A protein and the small-molecule ligand that binds it are described below.
Small molecule (SMILES): Nc1ncnc2c1ncn2[C@H]1C[C@H](O)[C@@H](CO[P](=O)(O)N[P](=O)(O)OP(=O)(O)O)O1

Sequence of chain 2.B:
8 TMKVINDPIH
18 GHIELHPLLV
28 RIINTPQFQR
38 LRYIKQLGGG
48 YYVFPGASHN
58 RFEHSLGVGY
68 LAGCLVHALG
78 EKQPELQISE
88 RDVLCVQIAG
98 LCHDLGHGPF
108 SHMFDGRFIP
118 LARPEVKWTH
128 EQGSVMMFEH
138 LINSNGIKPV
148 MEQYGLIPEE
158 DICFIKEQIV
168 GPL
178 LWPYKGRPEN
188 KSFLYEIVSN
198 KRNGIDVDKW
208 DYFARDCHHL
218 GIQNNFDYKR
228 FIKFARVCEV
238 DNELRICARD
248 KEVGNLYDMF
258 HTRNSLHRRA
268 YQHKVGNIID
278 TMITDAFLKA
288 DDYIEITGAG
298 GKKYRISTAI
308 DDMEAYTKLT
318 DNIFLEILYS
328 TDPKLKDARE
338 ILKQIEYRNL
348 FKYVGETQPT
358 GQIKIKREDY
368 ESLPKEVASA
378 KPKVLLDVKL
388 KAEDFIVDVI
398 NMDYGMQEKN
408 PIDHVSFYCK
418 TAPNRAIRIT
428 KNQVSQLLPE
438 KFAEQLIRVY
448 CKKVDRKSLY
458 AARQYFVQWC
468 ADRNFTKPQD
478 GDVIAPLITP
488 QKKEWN

Sequence of chain 1.B:
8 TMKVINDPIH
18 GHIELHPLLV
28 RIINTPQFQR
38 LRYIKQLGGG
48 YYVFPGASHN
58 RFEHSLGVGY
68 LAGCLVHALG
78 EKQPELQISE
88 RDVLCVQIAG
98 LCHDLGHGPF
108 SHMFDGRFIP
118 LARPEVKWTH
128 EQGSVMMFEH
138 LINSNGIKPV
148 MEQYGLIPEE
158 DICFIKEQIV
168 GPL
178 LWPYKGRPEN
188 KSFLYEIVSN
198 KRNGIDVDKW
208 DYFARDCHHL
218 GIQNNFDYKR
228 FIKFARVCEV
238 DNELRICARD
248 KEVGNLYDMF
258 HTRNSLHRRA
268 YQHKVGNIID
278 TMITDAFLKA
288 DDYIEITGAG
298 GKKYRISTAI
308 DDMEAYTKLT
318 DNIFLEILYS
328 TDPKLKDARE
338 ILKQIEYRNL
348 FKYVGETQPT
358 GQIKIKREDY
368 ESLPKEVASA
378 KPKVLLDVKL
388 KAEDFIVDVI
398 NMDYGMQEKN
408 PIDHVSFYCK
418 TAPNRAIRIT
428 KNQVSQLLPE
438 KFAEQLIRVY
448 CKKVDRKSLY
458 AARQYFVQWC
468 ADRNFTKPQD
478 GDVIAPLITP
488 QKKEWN

Binding-site contacts:
Ligand atom PB contacts residue MG1 of chain 2.N at 3.4 Å.
Ligand atom O1A contacts residue LYS248 of chain 1.B at 2.8 Å (salt-bridge).
Ligand atom C2' contacts residue PHE51 of chain 2.A at 3.5 Å (hydrophobic).
Ligand atom O4' contacts residue ASN13 of chain 2.B at 3.5 Å.
Ligand atom C2 contacts residue ASN13 of chain 2.B at 3.5 Å.
Ligand atom O1G contacts residue LYS248 of chain 1.B at 3.2 Å (salt-bridge).
Ligand atom O3B contacts residue LYS271 of chain 2.A at 3.5 Å (salt-bridge).
Ligand atom N7 contacts residue ARG227 of chain 1.B at 3.6 Å.
Ligand atom O1B contacts residue MG1 of chain 2.N at 2.1 Å.
Ligand atom C4 contacts residue ARG227 of chain 1.B at 3.2 Å.
Ligand atom C5 contacts residue ARG227 of chain 1.B at 3.5 Å.
Ligand atom O2B contacts residue LYS271 of chain 2.A at 2.8 Å (salt-bridge).
Ligand atom O2B contacts residue CZF1 of chain 2.P at 3.6 Å.
Ligand atom C3' contacts residue CZF1 of chain 2.P at 3.5 Å.
Ligand atom PA contacts residue LYS248 of chain 1.B at 3.6 Å.
Ligand atom N3 contacts residue ARG227 of chain 1.B at 3.5 Å (salt-bridge).
Ligand atom N3 contacts residue ASN13 of chain 2.B at 2.9 Å (h-bond).
Ligand atom O3B contacts residue MG1 of chain 2.N at 3.5 Å.
Ligand atom O4' contacts residue ARG227 of chain 1.B at 3.2 Å (salt-bridge).
Ligand atom O2G contacts residue MG1 of chain 2.N at 2.1 Å.
Ligand atom O2A contacts residue HIS270 of chain 2.A at 2.5 Å (h-bond).
Ligand atom C5' contacts residue VAL11 of chain 2.B at 3.4 Å (hydrophobic).
Ligand atom O1G contacts residue ARG246 of chain 1.B at 3.0 Å (salt-bridge).
Ligand atom O3' contacts residue VAL50 of chain 2.A at 2.9 Å (h-bond).
Ligand atom O2G contacts residue CZF1 of chain 2.P at 2.8 Å (h-bond).
Ligand atom O3G contacts residue ARG246 of chain 1.B at 3.1 Å (salt-bridge).
Ligand atom N6 contacts residue ARG266 of chain 2.A at 3.4 Å.
Ligand atom PG contacts residue MG1 of chain 2.N at 3.3 Å.
Ligand atom O1A contacts residue ARG227 of chain 1.B at 2.7 Å (salt-bridge).
Ligand atom N3A contacts residue LYS248 of chain 1.B at 3.4 Å (salt-bridge).
Ligand atom C1' contacts residue PHE51 of chain 2.A at 3.4 Å (hydrophobic).
Ligand atom O3' contacts residue ASN13 of chain 2.B at 2.9 Å (h-bond).
Ligand atom C2' contacts residue VAL50 of chain 2.A at 3.6 Å (hydrophobic).
Ligand atom N9 contacts residue PHE51 of chain 2.A at 3.4 Å.
Ligand atom O2G contacts residue LYS417 of chain 1.B at 2.8 Å (salt-bridge).
Ligand atom O2B contacts residue HIS270 of chain 2.A at 3.1 Å.
Ligand atom O1B contacts residue CZF1 of chain 2.P at 2.8 Å (h-bond).
Ligand atom N6 contacts residue ASN252 of chain 1.B at 3.2 Å (h-bond).
Ligand atom N9 contacts residue ARG227 of chain 1.B at 3.5 Å (salt-bridge).
Ligand atom C3' contacts residue VAL50 of chain 2.A at 3.3 Å (hydrophobic).

Sequence of chain 2.A:
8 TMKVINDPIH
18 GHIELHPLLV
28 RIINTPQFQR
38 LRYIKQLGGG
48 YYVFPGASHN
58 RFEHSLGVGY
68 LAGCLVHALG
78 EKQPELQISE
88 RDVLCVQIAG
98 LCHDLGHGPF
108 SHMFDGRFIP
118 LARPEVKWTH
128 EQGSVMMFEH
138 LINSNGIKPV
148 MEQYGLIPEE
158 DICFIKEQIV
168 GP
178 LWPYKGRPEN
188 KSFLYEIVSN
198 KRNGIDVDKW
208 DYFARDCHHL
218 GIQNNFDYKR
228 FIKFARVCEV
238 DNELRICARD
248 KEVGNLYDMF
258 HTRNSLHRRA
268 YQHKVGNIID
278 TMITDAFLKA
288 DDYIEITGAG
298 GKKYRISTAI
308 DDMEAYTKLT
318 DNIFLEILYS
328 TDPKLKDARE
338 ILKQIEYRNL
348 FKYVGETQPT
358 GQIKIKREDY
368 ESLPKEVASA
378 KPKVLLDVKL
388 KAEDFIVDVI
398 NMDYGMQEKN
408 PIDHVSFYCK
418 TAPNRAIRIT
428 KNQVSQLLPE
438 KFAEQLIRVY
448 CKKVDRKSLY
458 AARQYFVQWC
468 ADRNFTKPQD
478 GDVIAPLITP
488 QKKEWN